This protein binds this small molecule.
Small molecule (SMILES): CC(=O)N[C@@H]1[C@@H](O)[C@H](O)[C@@H](CO)O[C@H]1O

Sequence of chain 1.A:
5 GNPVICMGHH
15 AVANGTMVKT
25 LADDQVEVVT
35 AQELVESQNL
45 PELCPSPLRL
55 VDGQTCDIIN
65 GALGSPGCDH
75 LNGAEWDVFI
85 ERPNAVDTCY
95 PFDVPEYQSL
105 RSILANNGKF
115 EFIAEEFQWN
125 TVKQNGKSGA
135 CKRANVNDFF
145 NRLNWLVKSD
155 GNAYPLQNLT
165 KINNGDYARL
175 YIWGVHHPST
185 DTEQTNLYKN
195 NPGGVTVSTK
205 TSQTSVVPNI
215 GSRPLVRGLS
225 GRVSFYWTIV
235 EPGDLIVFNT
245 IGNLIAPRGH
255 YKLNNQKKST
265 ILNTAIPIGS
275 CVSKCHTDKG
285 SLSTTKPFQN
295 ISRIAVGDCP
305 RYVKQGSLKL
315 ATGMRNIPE

Binding-site contacts:
Ligand atom O5 contacts residue GLY310 of chain 1.A at 3.2 Å.
Ligand atom C2 contacts residue ASN294 of chain 1.A at 2.5 Å.
Ligand atom C8 contacts residue ILE295 of chain 1.A at 4.4 Å (hydrophobic).
Ligand atom C3 contacts residue ASN294 of chain 1.A at 3.8 Å.
Ligand atom C1 contacts residue SER41 of chain 1.A at 4.0 Å.
Ligand atom C7 contacts residue ASN294 of chain 1.A at 3.5 Å.
Ligand atom C1 contacts residue GLY310 of chain 1.A at 4.0 Å.
Ligand atom C5 contacts residue ASN294 of chain 1.A at 3.7 Å.
Ligand atom N2 contacts residue ASN294 of chain 1.A at 2.9 Å (h-bond).
Ligand atom O5 contacts residue SER41 of chain 1.A at 3.8 Å.
Ligand atom C6 contacts residue SER41 of chain 1.A at 4.5 Å.
Ligand atom C4 contacts residue ASN294 of chain 1.A at 4.2 Å.
Ligand atom O5 contacts residue ASN294 of chain 1.A at 2.4 Å (h-bond).
Ligand atom O7 contacts residue ASN294 of chain 1.A at 3.7 Å.
Ligand atom O6 contacts residue GLY310 of chain 1.A at 2.5 Å (h-bond).
Ligand atom C1 contacts residue ASN294 of chain 1.A at 1.4 Å.
Ligand atom C8 contacts residue ASN294 of chain 1.A at 3.5 Å.
Ligand atom C5 contacts residue SER41 of chain 1.A at 4.0 Å.
Ligand atom O6 contacts residue SER311 of chain 1.A at 4.5 Å.
Ligand atom O6 contacts residue SER41 of chain 1.A at 3.5 Å (h-bond).
Ligand atom C6 contacts residue GLY310 of chain 1.A at 3.6 Å.
Ligand atom C5 contacts residue GLY310 of chain 1.A at 4.2 Å.